Binding-site contacts:
Ligand atom C7 contacts residue ASN657 of chain 1.C at 3.5 Å.
Ligand atom O5 contacts residue ASN657 of chain 1.C at 2.4 Å (h-bond).
Ligand atom C8 contacts residue VAL656 of chain 1.C at 3.8 Å (hydrophobic).
Ligand atom O7 contacts residue ASN657 of chain 1.C at 3.8 Å.
Ligand atom C8 contacts residue HIS655 of chain 1.C at 3.3 Å.
Ligand atom C1 contacts residue ASN657 of chain 1.C at 1.4 Å.
Ligand atom N2 contacts residue ASN657 of chain 1.C at 2.9 Å (h-bond).
Ligand atom C4 contacts residue ASN657 of chain 1.C at 4.2 Å.
Ligand atom C3 contacts residue ASN657 of chain 1.C at 3.8 Å.
Ligand atom C5 contacts residue ASN657 of chain 1.C at 3.7 Å.
Ligand atom C8 contacts residue ASN657 of chain 1.C at 3.9 Å.
Ligand atom C2 contacts residue ASN657 of chain 1.C at 2.5 Å.

Sequence of chain 1.C:
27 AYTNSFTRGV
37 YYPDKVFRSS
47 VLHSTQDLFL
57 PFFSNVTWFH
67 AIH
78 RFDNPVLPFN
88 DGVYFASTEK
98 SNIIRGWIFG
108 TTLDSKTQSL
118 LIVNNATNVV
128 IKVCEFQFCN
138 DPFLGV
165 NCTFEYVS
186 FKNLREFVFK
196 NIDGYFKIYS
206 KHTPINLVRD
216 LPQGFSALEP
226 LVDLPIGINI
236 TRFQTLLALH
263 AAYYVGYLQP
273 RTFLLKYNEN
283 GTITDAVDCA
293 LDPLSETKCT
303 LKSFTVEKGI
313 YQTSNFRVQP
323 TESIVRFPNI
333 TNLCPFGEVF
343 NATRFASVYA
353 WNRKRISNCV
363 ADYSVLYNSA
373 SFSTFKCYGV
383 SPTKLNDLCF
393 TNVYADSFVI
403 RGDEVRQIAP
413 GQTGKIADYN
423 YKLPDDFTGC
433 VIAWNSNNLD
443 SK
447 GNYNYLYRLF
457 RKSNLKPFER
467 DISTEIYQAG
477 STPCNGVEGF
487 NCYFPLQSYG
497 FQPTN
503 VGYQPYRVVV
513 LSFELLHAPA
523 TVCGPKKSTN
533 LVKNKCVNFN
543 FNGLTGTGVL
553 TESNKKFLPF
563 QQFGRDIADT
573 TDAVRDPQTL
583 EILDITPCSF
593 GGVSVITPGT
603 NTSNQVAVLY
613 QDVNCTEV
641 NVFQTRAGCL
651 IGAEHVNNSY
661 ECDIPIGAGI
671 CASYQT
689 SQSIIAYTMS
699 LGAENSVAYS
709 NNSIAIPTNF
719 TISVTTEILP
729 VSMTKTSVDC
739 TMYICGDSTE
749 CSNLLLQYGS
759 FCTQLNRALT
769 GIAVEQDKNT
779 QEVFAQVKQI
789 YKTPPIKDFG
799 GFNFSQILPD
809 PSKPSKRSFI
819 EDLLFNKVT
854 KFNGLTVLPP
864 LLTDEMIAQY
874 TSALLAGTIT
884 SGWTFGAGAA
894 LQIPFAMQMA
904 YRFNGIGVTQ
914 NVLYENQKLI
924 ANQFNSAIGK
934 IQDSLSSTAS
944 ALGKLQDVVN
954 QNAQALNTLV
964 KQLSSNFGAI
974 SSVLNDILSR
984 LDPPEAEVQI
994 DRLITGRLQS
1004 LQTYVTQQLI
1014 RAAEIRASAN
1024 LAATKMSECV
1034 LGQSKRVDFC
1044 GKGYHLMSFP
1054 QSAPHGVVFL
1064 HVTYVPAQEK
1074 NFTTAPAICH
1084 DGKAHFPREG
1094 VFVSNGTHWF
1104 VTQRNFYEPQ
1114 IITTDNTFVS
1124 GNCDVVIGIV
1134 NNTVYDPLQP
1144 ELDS

This small molecule binds to this protein.
Small molecule (SMILES): CC(=O)N[C@@H]1[C@@H](O)[C@H](O)[C@@H](CO)O[C@H]1O